Sequence of chain 1.C:
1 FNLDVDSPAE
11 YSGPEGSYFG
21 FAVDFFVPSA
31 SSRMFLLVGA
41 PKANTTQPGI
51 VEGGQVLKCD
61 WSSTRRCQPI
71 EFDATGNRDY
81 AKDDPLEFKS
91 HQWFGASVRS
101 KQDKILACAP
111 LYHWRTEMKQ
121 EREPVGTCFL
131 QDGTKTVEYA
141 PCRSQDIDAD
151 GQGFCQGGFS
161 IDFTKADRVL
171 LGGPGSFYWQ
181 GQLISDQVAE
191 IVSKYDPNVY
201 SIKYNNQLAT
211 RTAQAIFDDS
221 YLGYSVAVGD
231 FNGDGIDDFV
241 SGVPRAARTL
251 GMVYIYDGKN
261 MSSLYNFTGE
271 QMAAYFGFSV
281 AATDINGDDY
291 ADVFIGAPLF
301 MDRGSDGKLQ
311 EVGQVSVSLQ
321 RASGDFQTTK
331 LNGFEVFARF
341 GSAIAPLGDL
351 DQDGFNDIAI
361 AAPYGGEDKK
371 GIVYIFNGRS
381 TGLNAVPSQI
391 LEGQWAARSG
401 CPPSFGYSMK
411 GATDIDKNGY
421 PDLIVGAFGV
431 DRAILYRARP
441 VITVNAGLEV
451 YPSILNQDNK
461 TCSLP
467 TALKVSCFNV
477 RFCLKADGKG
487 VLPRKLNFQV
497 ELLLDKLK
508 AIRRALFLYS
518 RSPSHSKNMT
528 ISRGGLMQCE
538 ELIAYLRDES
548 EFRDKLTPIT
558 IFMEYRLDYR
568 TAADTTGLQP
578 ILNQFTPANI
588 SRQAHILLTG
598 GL

This protein binds this small molecule.
Small molecule (SMILES): CC(=O)N[C@H]1[C@H](O[C@H]2[C@H](O)[C@@H](NC(C)=O)CO[C@@H]2CO)O[C@H](CO)[C@@H](O[C@@H]2O[C@H](CO)[C@@H](O)[C@H](O[C@H]3O[C@H](CO)[C@@H](O)[C@H](O)[C@@H]3O)[C@@H]2O)[C@@H]1O

Binding-site contacts:
Ligand atom O6 contacts residue CYS473 of chain 1.C at 2.4 Å (h-bond).
Ligand atom C4 contacts residue GLU449 of chain 1.C at 3.3 Å.
Ligand atom C2 contacts residue TYR451 of chain 1.C at 3.8 Å (hydrophobic).
Ligand atom C4 contacts residue ASN459 of chain 1.C at 4.3 Å.
Ligand atom O5 contacts residue THR461 of chain 1.C at 4.2 Å.
Ligand atom C6 contacts residue CYS473 of chain 1.C at 3.8 Å (hydrophobic).
Ligand atom C5 contacts residue PRO452 of chain 1.C at 4.0 Å (hydrophobic).
Ligand atom C2 contacts residue ASN459 of chain 1.C at 2.5 Å.
Ligand atom C6 contacts residue PRO452 of chain 1.C at 3.6 Å (hydrophobic).
Ligand atom O4 contacts residue TYR451 of chain 1.C at 3.1 Å.
Ligand atom O4 contacts residue ARG477 of chain 1.C at 4.3 Å.
Ligand atom O2 contacts residue TYR451 of chain 1.C at 3.0 Å.
Ligand atom C5 contacts residue TYR451 of chain 1.C at 4.4 Å (hydrophobic).
Ligand atom O3 contacts residue ARG477 of chain 1.C at 3.4 Å (salt-bridge).
Ligand atom O5 contacts residue PRO452 of chain 1.C at 4.0 Å.
Ligand atom C8 contacts residue ASN459 of chain 1.C at 4.3 Å.
Ligand atom C6 contacts residue TYR451 of chain 1.C at 4.4 Å (hydrophobic).
Ligand atom O7 contacts residue ASN456 of chain 1.C at 4.1 Å.
Ligand atom O4 contacts residue TYR451 of chain 1.C at 3.6 Å.
Ligand atom O3 contacts residue GLU449 of chain 1.C at 3.6 Å (salt-bridge).
Ligand atom C5 contacts residue TYR451 of chain 1.C at 4.0 Å (hydrophobic).
Ligand atom O7 contacts residue ASN459 of chain 1.C at 2.8 Å (h-bond).
Ligand atom C3 contacts residue GLU449 of chain 1.C at 3.9 Å.
Ligand atom C1 contacts residue THR461 of chain 1.C at 3.7 Å.
Ligand atom C3 contacts residue ASN459 of chain 1.C at 3.8 Å.
Ligand atom O5 contacts residue CYS473 of chain 1.C at 3.7 Å.
Ligand atom C1 contacts residue TYR451 of chain 1.C at 4.1 Å (hydrophobic).
Ligand atom C5 contacts residue GLU449 of chain 1.C at 4.4 Å.
Ligand atom O6 contacts residue PHE474 of chain 1.C at 3.5 Å (h-bond).
Ligand atom C1 contacts residue ASN459 of chain 1.C at 1.4 Å.
Ligand atom O4 contacts residue GLU449 of chain 1.C at 2.0 Å (salt-bridge).
Ligand atom O6 contacts residue PRO452 of chain 1.C at 4.0 Å.
Ligand atom C6 contacts residue TYR451 of chain 1.C at 3.8 Å (hydrophobic).
Ligand atom C4 contacts residue TYR451 of chain 1.C at 4.1 Å (hydrophobic).
Ligand atom N2 contacts residue ASN459 of chain 1.C at 3.0 Å (h-bond).
Ligand atom C5 contacts residue ASN459 of chain 1.C at 3.7 Å.
Ligand atom C6 contacts residue ASN475 of chain 1.C at 4.4 Å.
Ligand atom C7 contacts residue ASN459 of chain 1.C at 3.1 Å.
Ligand atom O6 contacts residue TYR451 of chain 1.C at 3.9 Å.
Ligand atom O5 contacts residue ASN459 of chain 1.C at 2.4 Å (h-bond).